Sequence of chain 1.D:
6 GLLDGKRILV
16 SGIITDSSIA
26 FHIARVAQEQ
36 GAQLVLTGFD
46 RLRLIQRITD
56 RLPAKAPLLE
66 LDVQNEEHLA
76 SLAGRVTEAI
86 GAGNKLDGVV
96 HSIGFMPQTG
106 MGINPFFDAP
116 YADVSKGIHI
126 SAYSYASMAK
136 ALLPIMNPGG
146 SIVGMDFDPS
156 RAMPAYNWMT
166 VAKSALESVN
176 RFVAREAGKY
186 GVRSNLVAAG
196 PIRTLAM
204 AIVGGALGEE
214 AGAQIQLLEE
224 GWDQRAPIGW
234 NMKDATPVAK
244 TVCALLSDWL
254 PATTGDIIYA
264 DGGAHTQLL

Binding-site contacts:
Ligand atom C5 contacts residue MET164 of chain 1.F at 3.8 Å (hydrophobic).
Ligand atom O2 contacts residue VAL206 of chain 1.F at 3.5 Å.
Ligand atom O1 contacts residue ALA201 of chain 1.F at 3.7 Å.
Ligand atom C33 contacts residue TYR161 of chain 1.F at 3.4 Å (hydrophobic).
Ligand atom C contacts residue TYR161 of chain 1.F at 3.4 Å (hydrophobic).
Ligand atom C18 contacts residue PRO159 of chain 1.F at 3.3 Å (hydrophobic).
Ligand atom C32 contacts residue MET202 of chain 1.F at 3.8 Å (hydrophobic).
Ligand atom C17 contacts residue LEU221 of chain 1.F at 3.7 Å (hydrophobic).
Ligand atom C7 contacts residue NAD1 of chain 1.P at 3.6 Å.
Ligand atom C10 contacts residue NAD1 of chain 1.P at 3.4 Å.
Ligand atom O3 contacts residue GLY107 of chain 1.F at 3.6 Å.
Ligand atom O3 contacts residue ALA209 of chain 1.F at 3.4 Å.
Ligand atom C20 contacts residue TYR161 of chain 1.F at 3.8 Å (hydrophobic).
Ligand atom C13 contacts residue PHE152 of chain 1.F at 3.5 Å (hydrophobic).
Ligand atom C11 contacts residue NAD1 of chain 1.P at 3.8 Å.
Ligand atom C2 contacts residue ALA201 of chain 1.F at 3.6 Å (hydrophobic).
Ligand atom C23 contacts residue ALA160 of chain 1.F at 3.4 Å (hydrophobic).
Ligand atom C31 contacts residue ILE205 of chain 1.F at 3.7 Å (hydrophobic).
Ligand atom C3 contacts residue ILE205 of chain 1.F at 3.6 Å (hydrophobic).
Ligand atom C6 contacts residue GLY99 of chain 1.F at 3.3 Å.
Ligand atom C9 contacts residue NAD1 of chain 1.P at 3.2 Å.
Ligand atom C1 contacts residue NAD1 of chain 1.P at 3.5 Å.
Ligand atom C24 contacts residue ILE205 of chain 1.F at 3.6 Å (hydrophobic).
Ligand atom O3 contacts residue ILE205 of chain 1.F at 3.1 Å (h-bond).
Ligand atom C26 contacts residue ALA160 of chain 1.F at 3.6 Å (hydrophobic).
Ligand atom C29 contacts residue GLN217 of chain 1.F at 3.5 Å.
Ligand atom C27 contacts residue ALA160 of chain 1.F at 3.7 Å (hydrophobic).
Ligand atom C6 contacts residue PHE100 of chain 1.F at 3.6 Å (hydrophobic).
Ligand atom O1 contacts residue NAD1 of chain 1.P at 3.3 Å.
Ligand atom C contacts residue NAD1 of chain 1.P at 3.5 Å.
Ligand atom C7 contacts residue ALA201 of chain 1.F at 3.5 Å (hydrophobic).
Ligand atom O contacts residue TYR161 of chain 1.F at 2.5 Å (h-bond).
Ligand atom C33 contacts residue NAD1 of chain 1.P at 3.6 Å.
Ligand atom C4 contacts residue MET164 of chain 1.F at 3.7 Å (hydrophobic).
Ligand atom O contacts residue NAD1 of chain 1.P at 2.5 Å (h-bond).
Ligand atom C2 contacts residue NAD1 of chain 1.P at 3.5 Å.
Ligand atom C12 contacts residue PRO196 of chain 1.F at 3.8 Å (hydrophobic).
Ligand atom C30 contacts residue GLN217 of chain 1.F at 3.6 Å.
Ligand atom C27 contacts residue ALA209 of chain 1.F at 3.7 Å (hydrophobic).
Ligand atom C8 contacts residue NAD1 of chain 1.P at 3.5 Å.

The small molecule below binds the protein below.
Small molecule (SMILES): CCCCCCCCN(Cc1ccc(Oc2ccccc2O)cc1)Cc1ccc(Oc2ccccc2)c(O)c1

Sequence of chain 1.F:
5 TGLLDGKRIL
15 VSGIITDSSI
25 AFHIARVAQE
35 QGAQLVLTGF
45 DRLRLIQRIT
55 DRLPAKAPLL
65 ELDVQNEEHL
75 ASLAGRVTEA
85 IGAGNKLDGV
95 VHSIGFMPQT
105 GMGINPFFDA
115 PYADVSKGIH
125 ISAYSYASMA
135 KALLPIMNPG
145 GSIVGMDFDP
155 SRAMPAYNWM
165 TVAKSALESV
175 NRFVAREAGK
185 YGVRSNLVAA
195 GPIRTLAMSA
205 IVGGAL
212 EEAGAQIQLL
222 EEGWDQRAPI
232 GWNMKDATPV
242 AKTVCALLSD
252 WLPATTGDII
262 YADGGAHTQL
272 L